Sequence of chain 1.A:
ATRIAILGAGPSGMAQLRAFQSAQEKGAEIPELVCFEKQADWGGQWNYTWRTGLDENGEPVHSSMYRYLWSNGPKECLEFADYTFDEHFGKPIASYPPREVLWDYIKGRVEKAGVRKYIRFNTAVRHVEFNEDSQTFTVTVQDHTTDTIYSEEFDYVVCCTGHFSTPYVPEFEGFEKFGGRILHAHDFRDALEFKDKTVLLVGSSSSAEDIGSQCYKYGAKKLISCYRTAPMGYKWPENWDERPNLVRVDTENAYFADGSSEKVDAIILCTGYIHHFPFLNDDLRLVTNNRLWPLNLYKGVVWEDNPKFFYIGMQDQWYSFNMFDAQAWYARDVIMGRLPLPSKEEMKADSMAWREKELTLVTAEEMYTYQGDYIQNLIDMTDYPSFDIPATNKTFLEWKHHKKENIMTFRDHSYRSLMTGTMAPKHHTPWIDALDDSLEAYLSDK

Binding-site contacts:
Ligand atom C2 contacts residue OXY1 of chain 1.G at 3.7 Å.
Ligand atom C4 contacts residue FAD1 of chain 1.D at 4.2 Å.
Ligand atom C2 contacts residue FAD1 of chain 1.D at 3.5 Å.
Ligand atom C4 contacts residue PHE165 of chain 1.A at 3.5 Å (hydrophobic).
Ligand atom C9 contacts residue FAD1 of chain 1.D at 3.9 Å.
Ligand atom C5 contacts residue FAD1 of chain 1.D at 4.3 Å.
Ligand atom C7 contacts residue FAD1 of chain 1.D at 3.6 Å.
Ligand atom C7 contacts residue SER208 of chain 1.A at 3.1 Å.
Ligand atom C9 contacts residue PHE165 of chain 1.A at 4.4 Å (hydrophobic).
Ligand atom C3 contacts residue OXY1 of chain 1.G at 4.2 Å.
Ligand atom C6 contacts residue FAD1 of chain 1.D at 4.0 Å.
Ligand atom C8 contacts residue SER208 of chain 1.A at 4.4 Å.
Ligand atom C3 contacts residue FAD1 of chain 1.D at 3.6 Å.
Ligand atom C8 contacts residue FAD1 of chain 1.D at 3.7 Å.
Ligand atom C5 contacts residue PHE165 of chain 1.A at 3.9 Å (hydrophobic).
Ligand atom N1 contacts residue ASN73 of chain 1.A at 3.8 Å.
Ligand atom C3 contacts residue GLN318 of chain 1.A at 4.1 Å.
Ligand atom C6 contacts residue SER208 of chain 1.A at 3.2 Å.
Ligand atom C2 contacts residue ASN73 of chain 1.A at 3.5 Å.
Ligand atom N1 contacts residue FAD1 of chain 1.D at 3.3 Å.

The small molecule below binds the protein below.
Small molecule (SMILES): c1ccc2[nH]ccc2c1